Sequence of chain 2.C:
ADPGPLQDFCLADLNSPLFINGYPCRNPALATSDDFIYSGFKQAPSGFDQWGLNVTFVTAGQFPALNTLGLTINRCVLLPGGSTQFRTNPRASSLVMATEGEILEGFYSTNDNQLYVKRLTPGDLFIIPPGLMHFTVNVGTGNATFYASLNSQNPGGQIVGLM

This small molecule binds to this protein.
Small molecule (SMILES): CC(=O)N[C@H]1[C@H](O[C@H]2[C@H](O)[C@@H](NC(C)=O)CO[C@@H]2CO)O[C@H](CO)[C@@H](O)[C@@H]1O

Binding-site contacts:
Ligand atom N2 contacts residue ASN144 of chain 2.C at 3.0 Å (h-bond).
Ligand atom C8 contacts residue GLY48 of chain 2.C at 4.2 Å.
Ligand atom O7 contacts residue ASN144 of chain 2.C at 3.0 Å (h-bond).
Ligand atom C7 contacts residue ASN144 of chain 2.C at 3.2 Å.
Ligand atom C4 contacts residue ASN144 of chain 2.C at 4.2 Å.
Ligand atom C1 contacts residue LEU80 of chain 2.C at 4.0 Å (hydrophobic).
Ligand atom C8 contacts residue PRO46 of chain 2.C at 3.8 Å (hydrophobic).
Ligand atom C3 contacts residue ASN144 of chain 2.C at 3.8 Å.
Ligand atom O5 contacts residue ASN144 of chain 2.C at 2.3 Å (h-bond).
Ligand atom C6 contacts residue PRO46 of chain 2.C at 3.8 Å (hydrophobic).
Ligand atom C6 contacts residue PHE49 of chain 2.C at 3.9 Å (hydrophobic).
Ligand atom N2 contacts residue PRO46 of chain 2.C at 4.4 Å.
Ligand atom O6 contacts residue ALA45 of chain 2.C at 4.0 Å.
Ligand atom C2 contacts residue ASN144 of chain 2.C at 2.5 Å.
Ligand atom C8 contacts residue GLY143 of chain 2.C at 3.8 Å.
Ligand atom C5 contacts residue ASN144 of chain 2.C at 3.6 Å.
Ligand atom C8 contacts residue SER47 of chain 2.C at 3.7 Å.
Ligand atom O6 contacts residue PRO46 of chain 2.C at 3.9 Å.
Ligand atom O5 contacts residue PHE49 of chain 2.C at 4.1 Å.
Ligand atom C8 contacts residue ASN144 of chain 2.C at 3.9 Å.
Ligand atom C1 contacts residue ASN144 of chain 2.C at 1.4 Å.
Ligand atom C7 contacts residue PRO46 of chain 2.C at 4.5 Å (hydrophobic).
Ligand atom C5 contacts residue PHE49 of chain 2.C at 4.0 Å (hydrophobic).